Sequence of chain 1.B:
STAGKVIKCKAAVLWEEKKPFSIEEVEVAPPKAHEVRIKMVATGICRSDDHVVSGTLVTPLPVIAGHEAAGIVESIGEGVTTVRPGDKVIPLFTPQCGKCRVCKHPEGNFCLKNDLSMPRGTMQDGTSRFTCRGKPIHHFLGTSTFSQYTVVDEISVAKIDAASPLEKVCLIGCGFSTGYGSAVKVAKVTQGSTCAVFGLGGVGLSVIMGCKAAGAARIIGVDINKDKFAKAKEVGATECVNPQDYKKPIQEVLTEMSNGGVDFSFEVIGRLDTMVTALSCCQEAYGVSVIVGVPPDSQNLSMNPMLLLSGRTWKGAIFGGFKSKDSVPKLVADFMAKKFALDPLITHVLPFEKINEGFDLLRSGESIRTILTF

The small molecule below binds the protein below.
Small molecule (SMILES): O=CNC1CCCCC1

Sequence of chain 1.A:
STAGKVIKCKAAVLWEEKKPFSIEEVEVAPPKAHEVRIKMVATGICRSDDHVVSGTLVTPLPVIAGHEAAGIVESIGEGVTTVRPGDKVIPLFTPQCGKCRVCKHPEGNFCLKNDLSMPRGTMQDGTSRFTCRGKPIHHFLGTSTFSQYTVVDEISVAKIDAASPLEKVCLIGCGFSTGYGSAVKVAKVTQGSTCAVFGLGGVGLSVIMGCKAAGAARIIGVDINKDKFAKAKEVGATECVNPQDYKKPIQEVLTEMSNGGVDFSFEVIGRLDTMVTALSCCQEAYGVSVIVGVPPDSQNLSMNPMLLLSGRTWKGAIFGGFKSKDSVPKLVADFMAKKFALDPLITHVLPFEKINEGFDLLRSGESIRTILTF

Binding-site contacts:
Ligand atom C3 contacts residue VAL297 of chain 1.A at 3.5 Å (hydrophobic).
Ligand atom C6 contacts residue SER51 of chain 1.A at 4.1 Å.
Ligand atom C7 contacts residue CYS177 of chain 1.A at 3.5 Å (hydrophobic).
Ligand atom C4 contacts residue VAL297 of chain 1.A at 3.5 Å (hydrophobic).
Ligand atom C2 contacts residue NAI1 of chain 1.E at 3.3 Å.
Ligand atom C6 contacts residue LEU60 of chain 1.A at 4.0 Å (hydrophobic).
Ligand atom C2 contacts residue ILE321 of chain 1.A at 4.3 Å (hydrophobic).
Ligand atom C7 contacts residue ZN1 of chain 1.C at 2.8 Å.
Ligand atom C5 contacts residue SER51 of chain 1.A at 4.4 Å.
Ligand atom C6 contacts residue LEU119 of chain 1.A at 4.3 Å (hydrophobic).
Ligand atom C3 contacts residue ILE321 of chain 1.A at 3.9 Å (hydrophobic).
Ligand atom C3 contacts residue LEU312 of chain 1.B at 3.9 Å (hydrophobic).
Ligand atom C5 contacts residue LEU119 of chain 1.A at 3.9 Å (hydrophobic).
Ligand atom C5 contacts residue VAL297 of chain 1.A at 3.5 Å (hydrophobic).
Ligand atom C4 contacts residue ILE321 of chain 1.A at 4.5 Å (hydrophobic).
Ligand atom C1 contacts residue NAI1 of chain 1.E at 4.2 Å.
Ligand atom C5 contacts residue LEU60 of chain 1.A at 3.8 Å (hydrophobic).
Ligand atom O9 contacts residue NAI1 of chain 1.E at 3.1 Å.
Ligand atom N8 contacts residue PHE96 of chain 1.A at 3.2 Å.
Ligand atom N8 contacts residue HIS70 of chain 1.A at 4.3 Å.
Ligand atom O9 contacts residue HIS70 of chain 1.A at 3.1 Å (h-bond).
Ligand atom N8 contacts residue NAI1 of chain 1.E at 4.2 Å.
Ligand atom C6 contacts residue LEU144 of chain 1.A at 4.0 Å (hydrophobic).
Ligand atom C7 contacts residue PHE96 of chain 1.A at 3.7 Å (hydrophobic).
Ligand atom C4 contacts residue LEU312 of chain 1.B at 4.1 Å (hydrophobic).
Ligand atom O9 contacts residue CYS177 of chain 1.A at 3.4 Å (h-bond).
Ligand atom O9 contacts residue ZN1 of chain 1.C at 2.2 Å.
Ligand atom C2 contacts residue PHE96 of chain 1.A at 3.9 Å (hydrophobic).
Ligand atom N8 contacts residue SER51 of chain 1.A at 4.1 Å.
Ligand atom C4 contacts residue LEU119 of chain 1.A at 3.7 Å (hydrophobic).
Ligand atom N8 contacts residue ZN1 of chain 1.C at 4.2 Å.
Ligand atom O9 contacts residue CYS49 of chain 1.A at 3.6 Å (h-bond).
Ligand atom C7 contacts residue SER51 of chain 1.A at 3.6 Å.
Ligand atom C1 contacts residue SER51 of chain 1.A at 3.7 Å.
Ligand atom C3 contacts residue NAI1 of chain 1.E at 3.6 Å.
Ligand atom C7 contacts residue NAI1 of chain 1.E at 3.8 Å.
Ligand atom C1 contacts residue PHE96 of chain 1.A at 4.1 Å (hydrophobic).
Ligand atom C7 contacts residue HIS70 of chain 1.A at 3.1 Å.
Ligand atom O9 contacts residue SER51 of chain 1.A at 2.6 Å (h-bond).
Ligand atom N8 contacts residue LEU144 of chain 1.A at 4.0 Å.